A small-molecule ligand and the protein it binds are described below.
Small molecule (SMILES): Nc1nc2c(c(=O)[nH]1)N[C@H]1C(S)=C(S)[C@@H](CO[P](=O)(O)O[Mg](<-O)(<-O)O[P](=O)(O)OC[C@H]3O[C@H]4Nc5nc(N)[nH]c(=O)c5N[C@H]4C(S[W])=C3S)O[C@H]1N2

Binding-site contacts:
Ligand atom O22 contacts residue LYS75 of chain 1.A at 2.9 Å (salt-bridge).
Ligand atom N33 contacts residue CYS491 of chain 1.A at 3.1 Å (h-bond).
Ligand atom O8P contacts residue LYS75 of chain 1.A at 3.0 Å (salt-bridge).
Ligand atom O2P contacts residue ARG184 of chain 1.A at 3.1 Å (salt-bridge).
Ligand atom O7P contacts residue ALA181 of chain 1.A at 3.2 Å (h-bond).
Ligand atom N30 contacts residue GLU486 of chain 1.A at 3.1 Å (salt-bridge).
Ligand atom O1P contacts residue ASN92 of chain 1.A at 3.0 Å (h-bond).
Ligand atom C10 contacts residue ASP333 of chain 1.A at 3.2 Å.
Ligand atom O6P contacts residue ARG180 of chain 1.A at 2.8 Å (salt-bridge).
Ligand atom N10 contacts residue ASP333 of chain 1.A at 3.0 Å (salt-bridge).
Ligand atom MG1 contacts residue ASN92 of chain 1.A at 2.1 Å.
Ligand atom N29 contacts residue ASN92 of chain 1.A at 3.3 Å.
Ligand atom O28 contacts residue ARG492 of chain 1.A at 3.3 Å (salt-bridge).
Ligand atom O8 contacts residue GLY179 of chain 1.A at 3.1 Å (h-bond).
Ligand atom C12 contacts residue THR339 of chain 1.A at 3.2 Å.
Ligand atom O5P contacts residue ASN92 of chain 1.A at 2.7 Å (h-bond).
Ligand atom C28 contacts residue ARG492 of chain 1.A at 3.3 Å.
Ligand atom N30 contacts residue ALA490 of chain 1.A at 2.5 Å (h-bond).
Ligand atom N11 contacts residue THR339 of chain 1.A at 3.0 Å (h-bond).
Ligand atom O1P contacts residue ALA181 of chain 1.A at 3.0 Å (h-bond).
Ligand atom MG1 contacts residue ALA181 of chain 1.A at 2.1 Å.
Ligand atom O28 contacts residue LYS438 of chain 1.A at 3.3 Å.
Ligand atom O2P contacts residue GLY183 of chain 1.A at 2.8 Å (h-bond).
Ligand atom N13 contacts residue THR339 of chain 1.A at 2.9 Å (h-bond).
Ligand atom N29 contacts residue GLU486 of chain 1.A at 2.8 Å (salt-bridge).
Ligand atom O2P contacts residue GLY91 of chain 1.A at 3.2 Å.
Ligand atom O5P contacts residue LEU93 of chain 1.A at 3.0 Å.
Ligand atom O3P contacts residue ASN92 of chain 1.A at 2.6 Å (h-bond).
Ligand atom O8P contacts residue ARG180 of chain 1.A at 2.8 Å (salt-bridge).
Ligand atom N9 contacts residue ASP333 of chain 1.A at 2.7 Å (salt-bridge).
Ligand atom O6P contacts residue GLY94 of chain 1.A at 2.7 Å (h-bond).
Ligand atom S23 contacts residue ASP306 of chain 1.A at 3.3 Å (salt-bridge).
Ligand atom O5P contacts residue ALA181 of chain 1.A at 2.9 Å (h-bond).
Ligand atom N10 contacts residue MET337 of chain 1.A at 2.9 Å (h-bond).
Ligand atom N30 contacts residue PHE485 of chain 1.A at 3.0 Å (h-bond).
Ligand atom O4P contacts residue HIS436 of chain 1.A at 3.2 Å (h-bond).
Ligand atom O22 contacts residue SF41 of chain 1.F at 3.1 Å (h-bond).
Ligand atom N13 contacts residue ASP338 of chain 1.A at 2.7 Å (salt-bridge).
Ligand atom O8 contacts residue CA1 of chain 1.E at 2.1 Å.
Ligand atom C14 contacts residue ASP338 of chain 1.A at 3.3 Å.

Sequence of chain 1.A:
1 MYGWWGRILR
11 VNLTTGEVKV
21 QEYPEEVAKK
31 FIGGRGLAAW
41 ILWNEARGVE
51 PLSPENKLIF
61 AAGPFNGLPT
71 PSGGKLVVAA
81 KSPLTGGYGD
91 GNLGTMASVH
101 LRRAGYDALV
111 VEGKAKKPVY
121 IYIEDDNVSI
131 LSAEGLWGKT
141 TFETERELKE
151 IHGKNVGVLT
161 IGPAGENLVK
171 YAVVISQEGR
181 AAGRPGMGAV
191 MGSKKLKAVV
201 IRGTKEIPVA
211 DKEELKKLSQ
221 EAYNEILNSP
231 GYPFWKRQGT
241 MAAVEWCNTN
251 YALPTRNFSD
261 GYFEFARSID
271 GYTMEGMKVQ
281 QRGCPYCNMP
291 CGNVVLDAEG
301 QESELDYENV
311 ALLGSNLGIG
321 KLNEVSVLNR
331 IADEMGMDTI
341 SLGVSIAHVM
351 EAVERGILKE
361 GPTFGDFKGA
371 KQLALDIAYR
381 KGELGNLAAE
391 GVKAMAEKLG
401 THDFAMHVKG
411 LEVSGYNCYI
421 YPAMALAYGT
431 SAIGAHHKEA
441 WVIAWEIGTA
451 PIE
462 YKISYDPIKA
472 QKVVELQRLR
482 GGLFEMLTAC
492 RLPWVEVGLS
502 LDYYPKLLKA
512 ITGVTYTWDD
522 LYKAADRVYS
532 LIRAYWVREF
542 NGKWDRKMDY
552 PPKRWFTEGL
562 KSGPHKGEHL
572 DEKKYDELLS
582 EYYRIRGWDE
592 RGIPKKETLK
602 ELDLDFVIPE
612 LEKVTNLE